Binding-site contacts:
Ligand atom O8 contacts residue HIS181 of chain 1.A at 3.2 Å (h-bond).
Ligand atom O8 contacts residue THR234 of chain 1.A at 3.0 Å (h-bond).
Ligand atom O12 contacts residue CO1 of chain 1.C at 2.1 Å.
Ligand atom C10 contacts residue GLN325 of chain 1.A at 3.5 Å.
Ligand atom C5 contacts residue ILE355 of chain 1.A at 3.9 Å (hydrophobic).
Ligand atom C1 contacts residue HIS261 of chain 1.A at 3.8 Å.
Ligand atom C2 contacts residue HIS261 of chain 1.A at 3.9 Å.
Ligand atom C10 contacts residue CO1 of chain 1.C at 2.8 Å.
Ligand atom C6 contacts residue PHE327 of chain 1.A at 3.8 Å (hydrophobic).
Ligand atom O8 contacts residue HIS261 of chain 1.A at 3.1 Å (h-bond).
Ligand atom C6 contacts residue LEU358 of chain 1.A at 4.0 Å (hydrophobic).
Ligand atom O11 contacts residue GLN325 of chain 1.A at 3.4 Å (h-bond).
Ligand atom O12 contacts residue GLU340 of chain 1.A at 3.0 Å (salt-bridge).
Ligand atom C2 contacts residue THR234 of chain 1.A at 4.0 Å.
Ligand atom C3 contacts residue MET221 of chain 1.A at 4.2 Å (hydrophobic).
Ligand atom O12 contacts residue LEU358 of chain 1.A at 4.1 Å.
Ligand atom C10 contacts residue GLU340 of chain 1.A at 4.2 Å.
Ligand atom C10 contacts residue HIS181 of chain 1.A at 3.9 Å.
Ligand atom O11 contacts residue PHE223 of chain 1.A at 3.7 Å.
Ligand atom O11 contacts residue CO1 of chain 1.C at 3.9 Å.
Ligand atom C3 contacts residue ILE236 of chain 1.A at 3.8 Å (hydrophobic).
Ligand atom O12 contacts residue GLN325 of chain 1.A at 2.8 Å (h-bond).
Ligand atom C7 contacts residue HIS181 of chain 1.A at 4.1 Å.
Ligand atom O8 contacts residue CO1 of chain 1.C at 2.3 Å.
Ligand atom O11 contacts residue ILE355 of chain 1.A at 3.5 Å.
Ligand atom C7 contacts residue THR234 of chain 1.A at 3.8 Å.
Ligand atom O12 contacts residue HIS181 of chain 1.A at 3.5 Å (h-bond).
Ligand atom C7 contacts residue HIS261 of chain 1.A at 4.0 Å.
Ligand atom C2 contacts residue ILE236 of chain 1.A at 3.7 Å (hydrophobic).
Ligand atom C5 contacts residue LEU358 of chain 1.A at 3.8 Å (hydrophobic).
Ligand atom C1 contacts residue CO1 of chain 1.C at 3.7 Å.
Ligand atom C7 contacts residue CO1 of chain 1.C at 3.0 Å.
Ligand atom O8 contacts residue ALA183 of chain 1.A at 3.7 Å.
Ligand atom C7 contacts residue PHE223 of chain 1.A at 3.9 Å (hydrophobic).
Ligand atom C6 contacts residue CO1 of chain 1.C at 4.2 Å.
Ligand atom O12 contacts residue HIS261 of chain 1.A at 3.8 Å.
Ligand atom O8 contacts residue PHE223 of chain 1.A at 4.1 Å.
Ligand atom C2 contacts residue MET221 of chain 1.A at 4.1 Å (hydrophobic).
Ligand atom O11 contacts residue PHE350 of chain 1.A at 3.6 Å.
Ligand atom C5 contacts residue PHE327 of chain 1.A at 3.7 Å (hydrophobic).

The small molecule below binds the protein below.
Small molecule (SMILES): O=C(O)[C@H](O)c1ccccc1

Sequence of chain 1.A:
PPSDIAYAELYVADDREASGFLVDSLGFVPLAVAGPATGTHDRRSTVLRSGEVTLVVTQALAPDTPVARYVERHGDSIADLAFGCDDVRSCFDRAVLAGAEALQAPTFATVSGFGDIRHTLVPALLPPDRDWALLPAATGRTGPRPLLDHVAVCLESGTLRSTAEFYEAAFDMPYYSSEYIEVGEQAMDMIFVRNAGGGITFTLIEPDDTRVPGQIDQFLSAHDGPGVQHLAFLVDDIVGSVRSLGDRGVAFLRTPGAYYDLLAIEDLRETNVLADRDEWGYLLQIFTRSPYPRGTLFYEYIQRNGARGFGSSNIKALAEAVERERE